The small molecule below binds the protein below.
Small molecule (SMILES): CC(=O)N[C@H]1[C@H](O[C@H]2[C@H](O)[C@@H](NC(C)=O)CO[C@@H]2CO[C@@H]2O[C@@H](C)[C@@H](O)[C@@H](O)[C@@H]2O)O[C@H](CO)[C@@H](O[C@@H]2O[C@H](CO)[C@@H](O)[C@H](O[C@H]3O[C@H](CO)[C@@H](O)[C@H](O)[C@@H]3O)[C@@H]2O)[C@@H]1O

Sequence of chain 29.E:
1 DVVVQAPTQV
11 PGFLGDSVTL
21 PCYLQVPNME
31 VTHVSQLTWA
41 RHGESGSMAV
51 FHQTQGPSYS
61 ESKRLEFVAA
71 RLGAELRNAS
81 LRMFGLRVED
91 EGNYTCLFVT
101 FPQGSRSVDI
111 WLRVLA

Binding-site contacts:
Ligand atom C5 contacts residue ASN93 of chain 29.E at 3.5 Å.
Ligand atom O3 contacts residue TRP111 of chain 29.E at 4.3 Å.
Ligand atom C6 contacts residue ASN93 of chain 29.E at 3.1 Å.
Ligand atom N2 contacts residue ASN93 of chain 29.E at 2.5 Å (h-bond).
Ligand atom C2 contacts residue ASN93 of chain 29.E at 1.8 Å.
Ligand atom O7 contacts residue ASN93 of chain 29.E at 3.9 Å.
Ligand atom N2 contacts residue GLY92 of chain 29.E at 4.2 Å.
Ligand atom C4 contacts residue TRP111 of chain 29.E at 4.0 Å (hydrophobic).
Ligand atom C7 contacts residue ASN93 of chain 29.E at 3.5 Å.
Ligand atom O3 contacts residue ASN93 of chain 29.E at 4.0 Å.
Ligand atom C1 contacts residue TRP111 of chain 29.E at 3.9 Å (hydrophobic).
Ligand atom C5 contacts residue ASN93 of chain 29.E at 4.0 Å.
Ligand atom C1 contacts residue ASN93 of chain 29.E at 1.4 Å.
Ligand atom N2 contacts residue TRP111 of chain 29.E at 3.5 Å.
Ligand atom C7 contacts residue GLY92 of chain 29.E at 4.2 Å.
Ligand atom C8 contacts residue TRP111 of chain 29.E at 3.3 Å (hydrophobic).
Ligand atom O5 contacts residue ASN93 of chain 29.E at 2.3 Å (h-bond).
Ligand atom O5 contacts residue TRP111 of chain 29.E at 4.3 Å.
Ligand atom C4 contacts residue ASN93 of chain 29.E at 3.6 Å.
Ligand atom C8 contacts residue GLY92 of chain 29.E at 3.6 Å.
Ligand atom O7 contacts residue TRP111 of chain 29.E at 3.6 Å.
Ligand atom C3 contacts residue TRP111 of chain 29.E at 3.7 Å (hydrophobic).
Ligand atom C2 contacts residue TRP111 of chain 29.E at 4.1 Å (hydrophobic).
Ligand atom O5 contacts residue ASN93 of chain 29.E at 4.1 Å.
Ligand atom C6 contacts residue HIS42 of chain 29.E at 4.3 Å.
Ligand atom C5 contacts residue TRP111 of chain 29.E at 3.7 Å (hydrophobic).
Ligand atom C7 contacts residue TRP111 of chain 29.E at 3.8 Å (hydrophobic).
Ligand atom C8 contacts residue GLU91 of chain 29.E at 3.8 Å.
Ligand atom O4 contacts residue TRP111 of chain 29.E at 3.4 Å.
Ligand atom C3 contacts residue ASN93 of chain 29.E at 3.1 Å.